Binding-site contacts:
Ligand atom S contacts residue ZN1 of chain 1.B at 3.1 Å.
Ligand atom C7 contacts residue HIS94 of chain 1.A at 4.0 Å.
Ligand atom N1 contacts residue GLU106 of chain 1.A at 4.2 Å.
Ligand atom SE contacts residue PRO200 of chain 1.A at 4.2 Å.
Ligand atom C7 contacts residue ZN1 of chain 1.B at 4.2 Å.
Ligand atom C6 contacts residue GLN92 of chain 1.A at 4.2 Å.
Ligand atom O contacts residue SER196 of chain 1.A at 4.1 Å.
Ligand atom C6 contacts residue HIS94 of chain 1.A at 4.0 Å.
Ligand atom O contacts residue LEU197 of chain 1.A at 3.4 Å.
Ligand atom O contacts residue ZN1 of chain 1.B at 4.1 Å.
Ligand atom C9 contacts residue THR199 of chain 1.A at 3.2 Å.
Ligand atom C9 contacts residue LEU197 of chain 1.A at 4.1 Å (hydrophobic).
Ligand atom C6 contacts residue LEU197 of chain 1.A at 4.0 Å (hydrophobic).
Ligand atom N1 contacts residue HIS119 of chain 1.A at 3.4 Å (h-bond).
Ligand atom O1 contacts residue VAL121 of chain 1.A at 3.9 Å.
Ligand atom C3 contacts residue PHE130 of chain 1.A at 4.2 Å (hydrophobic).
Ligand atom N1 contacts residue HIS94 of chain 1.A at 3.2 Å (h-bond).
Ligand atom O1 contacts residue HIS94 of chain 1.A at 3.3 Å.
Ligand atom C8 contacts residue LEU197 of chain 1.A at 3.9 Å (hydrophobic).
Ligand atom C5 contacts residue LEU197 of chain 1.A at 4.0 Å (hydrophobic).
Ligand atom N1 contacts residue THR198 of chain 1.A at 2.8 Å (h-bond).
Ligand atom C7 contacts residue LEU197 of chain 1.A at 4.0 Å (hydrophobic).
Ligand atom N1 contacts residue HIS96 of chain 1.A at 3.4 Å (h-bond).
Ligand atom S contacts residue THR198 of chain 1.A at 3.8 Å.
Ligand atom C4 contacts residue LEU197 of chain 1.A at 4.1 Å (hydrophobic).
Ligand atom S contacts residue HIS94 of chain 1.A at 3.9 Å.
Ligand atom O1 contacts residue TRP208 of chain 1.A at 4.1 Å.
Ligand atom C8 contacts residue THR199 of chain 1.A at 3.4 Å.
Ligand atom N contacts residue PHE130 of chain 1.A at 3.5 Å.
Ligand atom O1 contacts residue ZN1 of chain 1.B at 3.1 Å.
Ligand atom S contacts residue HIS119 of chain 1.A at 4.0 Å.
Ligand atom N1 contacts residue ZN1 of chain 1.B at 1.9 Å.
Ligand atom C5 contacts residue GLN92 of chain 1.A at 3.8 Å.
Ligand atom O1 contacts residue HIS119 of chain 1.A at 3.4 Å (h-bond).
Ligand atom O contacts residue TRP208 of chain 1.A at 3.6 Å.
Ligand atom SE contacts residue PRO201 of chain 1.A at 4.0 Å.
Ligand atom O contacts residue THR198 of chain 1.A at 3.0 Å (h-bond).
Ligand atom O1 contacts residue VAL142 of chain 1.A at 3.9 Å.
Ligand atom C6 contacts residue VAL121 of chain 1.A at 3.9 Å (hydrophobic).
Ligand atom C2 contacts residue PHE130 of chain 1.A at 3.6 Å (hydrophobic).

The small molecule below binds the protein below.
Small molecule (SMILES): NS(=O)(=O)c1ccc(-c2ncc(CCl)[se]2)cc1

Sequence of chain 1.A:
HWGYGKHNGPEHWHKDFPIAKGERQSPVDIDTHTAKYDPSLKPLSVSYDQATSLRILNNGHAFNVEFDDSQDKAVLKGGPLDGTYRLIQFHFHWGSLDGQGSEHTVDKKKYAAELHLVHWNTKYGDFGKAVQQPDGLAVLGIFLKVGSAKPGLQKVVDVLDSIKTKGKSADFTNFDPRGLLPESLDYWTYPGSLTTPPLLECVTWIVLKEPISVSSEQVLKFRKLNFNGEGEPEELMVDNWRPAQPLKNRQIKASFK